Sequence of chain 2.B:
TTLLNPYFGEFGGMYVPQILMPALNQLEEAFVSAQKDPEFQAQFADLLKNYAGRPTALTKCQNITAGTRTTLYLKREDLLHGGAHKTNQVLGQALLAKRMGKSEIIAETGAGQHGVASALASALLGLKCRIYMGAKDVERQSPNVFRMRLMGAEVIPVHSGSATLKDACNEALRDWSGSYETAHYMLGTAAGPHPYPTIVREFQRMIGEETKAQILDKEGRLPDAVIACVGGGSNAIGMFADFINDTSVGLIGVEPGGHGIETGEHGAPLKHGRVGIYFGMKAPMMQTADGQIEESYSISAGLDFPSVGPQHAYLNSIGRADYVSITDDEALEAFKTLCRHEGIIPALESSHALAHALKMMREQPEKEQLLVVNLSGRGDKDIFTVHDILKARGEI

Binding-site contacts:
Ligand atom F11 contacts residue LEU127 of chain 2.A at 3.6 Å.
Ligand atom C3 contacts residue PHE212 of chain 2.A at 3.6 Å (hydrophobic).
Ligand atom O19 contacts residue THR183 of chain 2.A at 3.7 Å.
Ligand atom O21 contacts residue SER235 of chain 2.A at 3.5 Å (h-bond).
Ligand atom O14 contacts residue GLU49 of chain 2.A at 2.6 Å (salt-bridge).
Ligand atom O17 contacts residue THR183 of chain 2.A at 3.8 Å.
Ligand atom F9 contacts residue ILE153 of chain 2.A at 3.6 Å.
Ligand atom F10 contacts residue PRO18 of chain 2.B at 3.2 Å.
Ligand atom O20 contacts residue GLY234 of chain 2.A at 3.6 Å.
Ligand atom O21 contacts residue GLY234 of chain 2.A at 3.0 Å (h-bond).
Ligand atom O19 contacts residue PHE212 of chain 2.A at 3.2 Å.
Ligand atom F11 contacts residue ALA129 of chain 2.A at 3.4 Å.
Ligand atom F11 contacts residue ILE153 of chain 2.A at 3.3 Å.
Ligand atom C16 contacts residue GLY234 of chain 2.A at 3.5 Å.
Ligand atom O19 contacts residue GLY184 of chain 2.A at 3.1 Å (h-bond).
Ligand atom F10 contacts residue ALA129 of chain 2.A at 3.1 Å.
Ligand atom O20 contacts residue THR183 of chain 2.A at 3.5 Å.
Ligand atom O14 contacts residue TYR175 of chain 2.A at 2.5 Å (h-bond).
Ligand atom O7 contacts residue ALA129 of chain 2.A at 3.4 Å.
Ligand atom C3 contacts residue THR183 of chain 2.A at 3.2 Å.
Ligand atom O21 contacts residue GLY213 of chain 2.A at 3.5 Å (h-bond).
Ligand atom F9 contacts residue PHE212 of chain 2.A at 3.3 Å.
Ligand atom O7 contacts residue ALA59 of chain 2.A at 3.3 Å.
Ligand atom F10 contacts residue ALA59 of chain 2.A at 3.6 Å.
Ligand atom O20 contacts residue ILE64 of chain 2.A at 3.4 Å.
Ligand atom C5 contacts residue TYR175 of chain 2.A at 3.6 Å (hydrophobic).
Ligand atom C2 contacts residue THR183 of chain 2.A at 3.8 Å.
Ligand atom C5 contacts residue PHE212 of chain 2.A at 3.6 Å (hydrophobic).
Ligand atom O19 contacts residue GLY213 of chain 2.A at 2.9 Å (h-bond).
Ligand atom O20 contacts residue SER235 of chain 2.A at 2.5 Å (h-bond).
Ligand atom C4 contacts residue TYR175 of chain 2.A at 3.6 Å (hydrophobic).
Ligand atom P18 contacts residue SER235 of chain 2.A at 3.7 Å.
Ligand atom C12 contacts residue GLU49 of chain 2.A at 3.4 Å.
Ligand atom C15 contacts residue GLY234 of chain 2.A at 3.5 Å.
Ligand atom O17 contacts residue PHE212 of chain 2.A at 3.5 Å (h-bond).
Ligand atom C4 contacts residue PHE212 of chain 2.A at 3.5 Å (hydrophobic).
Ligand atom C12 contacts residue TYR175 of chain 2.A at 3.1 Å (hydrophobic).
Ligand atom C16 contacts residue TYR175 of chain 2.A at 3.6 Å (hydrophobic).
Ligand atom N13 contacts residue THR183 of chain 2.A at 3.5 Å.
Ligand atom P18 contacts residue GLY213 of chain 2.A at 3.7 Å.

Sequence of chain 2.A:
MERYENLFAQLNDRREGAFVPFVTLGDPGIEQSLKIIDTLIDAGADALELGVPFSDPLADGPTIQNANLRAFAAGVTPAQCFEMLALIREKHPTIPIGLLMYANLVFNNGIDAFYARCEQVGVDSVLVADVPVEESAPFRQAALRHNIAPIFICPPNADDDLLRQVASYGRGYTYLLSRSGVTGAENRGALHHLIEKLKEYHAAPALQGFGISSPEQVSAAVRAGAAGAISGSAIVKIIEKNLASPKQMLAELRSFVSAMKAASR

A protein and the small-molecule ligand that binds it are described below.
Small molecule (SMILES): O=C(NCCOP(=O)(O)O)c1ccc(OC(F)(F)F)cc1